The small molecule below binds the protein below.
Small molecule (SMILES): O=C1CN(c2ccccc2)c2nc(Nc3cc(F)c(O)c(F)c3)ncc2N1

Sequence of chain 1.A:
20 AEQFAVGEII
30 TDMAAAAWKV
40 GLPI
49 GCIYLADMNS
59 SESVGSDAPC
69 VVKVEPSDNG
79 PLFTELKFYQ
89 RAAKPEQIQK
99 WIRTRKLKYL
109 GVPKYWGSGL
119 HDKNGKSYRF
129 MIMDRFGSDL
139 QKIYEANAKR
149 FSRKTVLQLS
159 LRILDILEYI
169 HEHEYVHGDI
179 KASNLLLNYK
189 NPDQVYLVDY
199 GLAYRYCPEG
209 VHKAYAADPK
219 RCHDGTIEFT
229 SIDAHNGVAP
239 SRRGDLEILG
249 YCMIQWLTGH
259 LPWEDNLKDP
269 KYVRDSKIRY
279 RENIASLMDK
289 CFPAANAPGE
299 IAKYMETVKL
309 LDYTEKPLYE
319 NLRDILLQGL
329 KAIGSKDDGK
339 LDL

Binding-site contacts:
Ligand atom N2 contacts residue PHE134 of chain 1.A at 2.9 Å (h-bond).
Ligand atom C10 contacts residue MET131 of chain 1.A at 3.9 Å (hydrophobic).
Ligand atom C11 contacts residue VAL196 of chain 1.A at 3.9 Å (hydrophobic).
Ligand atom F1 contacts residue LYS71 of chain 1.A at 3.0 Å.
Ligand atom C1 contacts residue ASP132 of chain 1.A at 3.8 Å.
Ligand atom C6 contacts residue ILE43 of chain 1.A at 4.0 Å (hydrophobic).
Ligand atom C1 contacts residue VAL69 of chain 1.A at 4.1 Å (hydrophobic).
Ligand atom C14 contacts residue ILE51 of chain 1.A at 3.8 Å (hydrophobic).
Ligand atom C3 contacts residue ARG133 of chain 1.A at 4.0 Å.
Ligand atom C10 contacts residue TYR87 of chain 1.A at 3.8 Å (hydrophobic).
Ligand atom N3 contacts residue LEU184 of chain 1.A at 3.9 Å.
Ligand atom O2 contacts residue TYR87 of chain 1.A at 2.9 Å (h-bond).
Ligand atom C9 contacts residue ASP132 of chain 1.A at 3.3 Å.
Ligand atom O2 contacts residue VAL196 of chain 1.A at 3.9 Å.
Ligand atom C17 contacts residue SER181 of chain 1.A at 3.8 Å.
Ligand atom N1 contacts residue VAL69 of chain 1.A at 3.6 Å.
Ligand atom C1 contacts residue PHE134 of chain 1.A at 3.9 Å (hydrophobic).
Ligand atom C2 contacts residue PHE134 of chain 1.A at 3.9 Å (hydrophobic).
Ligand atom C9 contacts residue PHE134 of chain 1.A at 3.6 Å (hydrophobic).
Ligand atom N1 contacts residue PHE134 of chain 1.A at 3.5 Å.
Ligand atom C7 contacts residue ILE43 of chain 1.A at 3.6 Å (hydrophobic).
Ligand atom F1 contacts residue VAL196 of chain 1.A at 3.9 Å.
Ligand atom O2 contacts residue GLU83 of chain 1.A at 3.2 Å (salt-bridge).
Ligand atom F2 contacts residue PRO111 of chain 1.A at 3.3 Å.
Ligand atom N1 contacts residue ASP132 of chain 1.A at 3.3 Å (salt-bridge).
Ligand atom O2 contacts residue ASP197 of chain 1.A at 3.5 Å (salt-bridge).
Ligand atom C9 contacts residue MET131 of chain 1.A at 3.8 Å (hydrophobic).
Ligand atom C12 contacts residue LYS71 of chain 1.A at 3.5 Å.
Ligand atom C4 contacts residue PHE134 of chain 1.A at 4.0 Å (hydrophobic).
Ligand atom C3 contacts residue PHE134 of chain 1.A at 3.2 Å (hydrophobic).
Ligand atom F2 contacts residue MET131 of chain 1.A at 3.1 Å.
Ligand atom C18 contacts residue LEU184 of chain 1.A at 3.9 Å (hydrophobic).
Ligand atom C11 contacts residue TYR87 of chain 1.A at 3.7 Å (hydrophobic).
Ligand atom N2 contacts residue ARG133 of chain 1.A at 3.6 Å.
Ligand atom N2 contacts residue VAL69 of chain 1.A at 3.9 Å.
Ligand atom C17 contacts residue LEU184 of chain 1.A at 3.9 Å (hydrophobic).
Ligand atom F2 contacts residue TYR87 of chain 1.A at 3.0 Å.
Ligand atom O2 contacts residue LYS71 of chain 1.A at 3.4 Å (salt-bridge).
Ligand atom C12 contacts residue VAL196 of chain 1.A at 3.9 Å (hydrophobic).
Ligand atom C11 contacts residue LYS71 of chain 1.A at 3.7 Å.